Sequence of chain 59.C:
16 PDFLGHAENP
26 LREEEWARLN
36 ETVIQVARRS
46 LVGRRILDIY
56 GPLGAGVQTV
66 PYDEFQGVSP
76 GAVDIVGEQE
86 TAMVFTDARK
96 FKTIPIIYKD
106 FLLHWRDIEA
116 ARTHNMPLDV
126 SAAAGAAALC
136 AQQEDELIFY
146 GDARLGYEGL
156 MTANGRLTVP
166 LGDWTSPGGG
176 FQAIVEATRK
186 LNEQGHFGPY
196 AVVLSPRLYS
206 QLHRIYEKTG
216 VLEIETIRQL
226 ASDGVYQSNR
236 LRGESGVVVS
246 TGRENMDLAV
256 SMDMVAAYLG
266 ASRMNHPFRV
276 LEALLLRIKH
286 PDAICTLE

This small molecule binds to this protein.
Small molecule (SMILES): CC(C)C[C@H](NC(=O)CN)C(=O)N[C@H](C(=O)N[C@H](C(=O)NCC(=O)N[C@@H](CO)C(=O)N[C@@H](CC(C)C)C(=O)N[C@@H](CCCN=C(N)N)C(=O)NCC=O)C(C)C)[C@@H](C)O

Binding-site contacts:
Ligand atom OG1 contacts residue MET259 of chain 59.C at 2.6 Å (h-bond).
Ligand atom O contacts residue ARG49 of chain 59.C at 3.0 Å (salt-bridge).
Ligand atom O contacts residue ARG43 of chain 59.C at 2.9 Å (salt-bridge).
Ligand atom N contacts residue ARG49 of chain 59.C at 3.5 Å (salt-bridge).
Ligand atom NH1 contacts residue ARG50 of chain 59.C at 3.7 Å.
Ligand atom CD1 contacts residue PRO57 of chain 59.C at 3.6 Å (hydrophobic).
Ligand atom CB contacts residue ASP258 of chain 59.C at 3.7 Å.
Ligand atom CA contacts residue ILE54 of chain 59.C at 3.7 Å (hydrophobic).
Ligand atom NH1 contacts residue ASP228 of chain 59.C at 3.2 Å (salt-bridge).
Ligand atom O contacts residue ILE54 of chain 59.C at 3.4 Å.
Ligand atom CG2 contacts residue MET259 of chain 59.C at 3.7 Å (hydrophobic).
Ligand atom NH2 contacts residue THR246 of chain 59.C at 2.8 Å (h-bond).
Ligand atom C contacts residue ASP258 of chain 59.C at 3.7 Å.
Ligand atom O contacts residue ARG43 of chain 59.C at 3.3 Å (salt-bridge).
Ligand atom N contacts residue ARG49 of chain 59.C at 3.7 Å.
Ligand atom CZ contacts residue ASP228 of chain 59.C at 3.2 Å.
Ligand atom CD contacts residue ASP53 of chain 59.C at 3.3 Å.
Ligand atom N contacts residue ARG49 of chain 59.C at 3.5 Å (salt-bridge).
Ligand atom NH1 contacts residue ILE51 of chain 59.C at 3.5 Å (h-bond).
Ligand atom C contacts residue ARG49 of chain 59.C at 3.5 Å.
Ligand atom O contacts residue ILE39 of chain 59.C at 3.5 Å.
Ligand atom OG1 contacts residue ASP258 of chain 59.C at 3.5 Å.
Ligand atom CB contacts residue ARG49 of chain 59.C at 3.7 Å.
Ligand atom CB contacts residue ARG49 of chain 59.C at 3.6 Å.
Ligand atom CA contacts residue ARG49 of chain 59.C at 3.7 Å.
Ligand atom CG2 contacts residue ALA42 of chain 59.C at 3.7 Å (hydrophobic).
Ligand atom O contacts residue ARG50 of chain 59.C at 3.7 Å.
Ligand atom N contacts residue ASP258 of chain 59.C at 3.7 Å.
Ligand atom N contacts residue ASP258 of chain 59.C at 3.3 Å (salt-bridge).
Ligand atom CA contacts residue ASP258 of chain 59.C at 3.3 Å.
Ligand atom N contacts residue ASP258 of chain 59.C at 3.2 Å (salt-bridge).
Ligand atom CD2 contacts residue ARG43 of chain 59.C at 3.7 Å.
Ligand atom C contacts residue ILE39 of chain 59.C at 3.6 Å (hydrophobic).
Ligand atom NH1 contacts residue THR246 of chain 59.C at 3.5 Å.
Ligand atom NE contacts residue ASP53 of chain 59.C at 3.6 Å (salt-bridge).
Ligand atom CB contacts residue MET259 of chain 59.C at 3.5 Å (hydrophobic).
Ligand atom NH2 contacts residue ASP228 of chain 59.C at 2.5 Å (salt-bridge).
Ligand atom C contacts residue ILE54 of chain 59.C at 3.7 Å (hydrophobic).
Ligand atom N contacts residue ASP258 of chain 59.C at 2.9 Å (salt-bridge).
Ligand atom CB contacts residue ILE39 of chain 59.C at 3.7 Å (hydrophobic).